A small-molecule ligand and the protein it binds are described below.
Small molecule (SMILES): COc1nccnc1CC(C)C

Binding-site contacts:
Ligand atom C6 contacts residue PHE88 of chain 1.A at 4.3 Å (hydrophobic).
Ligand atom C23 contacts residue ILE100 of chain 1.A at 4.1 Å (hydrophobic).
Ligand atom N1 contacts residue ILE100 of chain 1.A at 4.3 Å.
Ligand atom C21 contacts residue ILE100 of chain 1.A at 4.2 Å (hydrophobic).
Ligand atom C2 contacts residue LEU53 of chain 1.A at 4.4 Å (hydrophobic).
Ligand atom C31 contacts residue PHE55 of chain 1.A at 3.2 Å (hydrophobic).
Ligand atom C24 contacts residue VAL37 of chain 1.A at 4.5 Å (hydrophobic).
Ligand atom C23 contacts residue MET39 of chain 1.A at 2.6 Å (hydrophobic).
Ligand atom N1 contacts residue PHE88 of chain 1.A at 4.1 Å.
Ligand atom O31 contacts residue MET39 of chain 1.A at 3.9 Å.
Ligand atom C5 contacts residue ASN86 of chain 1.A at 3.7 Å.
Ligand atom C23 contacts residue LEU118 of chain 1.A at 4.1 Å (hydrophobic).
Ligand atom C21 contacts residue LEU53 of chain 1.A at 4.3 Å (hydrophobic).
Ligand atom O31 contacts residue LEU53 of chain 1.A at 2.8 Å.
Ligand atom O31 contacts residue PHE55 of chain 1.A at 4.3 Å.
Ligand atom N1 contacts residue ASN102 of chain 1.A at 3.7 Å.
Ligand atom N4 contacts residue VAL80 of chain 1.A at 3.6 Å.
Ligand atom C31 contacts residue LEU68 of chain 1.A at 4.4 Å (hydrophobic).
Ligand atom C3 contacts residue LEU53 of chain 1.A at 3.8 Å (hydrophobic).
Ligand atom C5 contacts residue ASN102 of chain 1.A at 3.9 Å.
Ligand atom C21 contacts residue MET39 of chain 1.A at 3.8 Å (hydrophobic).
Ligand atom C6 contacts residue ASN86 of chain 1.A at 3.9 Å.
Ligand atom C6 contacts residue VAL80 of chain 1.A at 4.1 Å (hydrophobic).
Ligand atom C6 contacts residue PHE35 of chain 1.A at 4.4 Å (hydrophobic).
Ligand atom C5 contacts residue VAL80 of chain 1.A at 3.2 Å (hydrophobic).
Ligand atom C6 contacts residue ASN102 of chain 1.A at 3.0 Å.
Ligand atom C31 contacts residue LEU53 of chain 1.A at 3.0 Å (hydrophobic).
Ligand atom C22 contacts residue MET39 of chain 1.A at 3.2 Å (hydrophobic).
Ligand atom C22 contacts residue VAL37 of chain 1.A at 4.5 Å (hydrophobic).

Sequence of chain 1.A:
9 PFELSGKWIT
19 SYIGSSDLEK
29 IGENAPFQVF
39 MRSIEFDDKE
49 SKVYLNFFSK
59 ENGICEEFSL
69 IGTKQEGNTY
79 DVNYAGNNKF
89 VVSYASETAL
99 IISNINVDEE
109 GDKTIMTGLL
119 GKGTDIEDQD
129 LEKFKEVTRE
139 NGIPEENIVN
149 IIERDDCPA